Binding-site contacts:
Ligand atom C5 contacts residue PRO181 of chain 1.B at 4.1 Å (hydrophobic).
Ligand atom C16 contacts residue TRP209 of chain 1.B at 4.0 Å (hydrophobic).
Ligand atom C11 contacts residue TYR125 of chain 1.B at 3.8 Å (hydrophobic).
Ligand atom C1 contacts residue ARG190 of chain 1.A at 4.0 Å.
Ligand atom C13 contacts residue GLN145 of chain 1.B at 3.7 Å.
Ligand atom C4 contacts residue ALA186 of chain 1.B at 3.3 Å (hydrophobic).
Ligand atom C1 contacts residue ARG189 of chain 1.A at 2.9 Å.
Ligand atom C11 contacts residue ARG189 of chain 1.A at 3.3 Å.
Ligand atom C16 contacts residue TYR125 of chain 1.B at 4.1 Å (hydrophobic).
Ligand atom C2 contacts residue CMT191 of chain 1.A at 3.3 Å.
Ligand atom C1 contacts residue ILE29 of chain 1.B at 3.6 Å (hydrophobic).
Ligand atom C14 contacts residue TYR125 of chain 1.B at 3.1 Å (hydrophobic).
Ligand atom C6 contacts residue THR147 of chain 1.B at 4.1 Å.
Ligand atom C20 contacts residue TRP209 of chain 1.B at 4.1 Å (hydrophobic).
Ligand atom C9 contacts residue THR147 of chain 1.B at 4.1 Å.
Ligand atom C1 contacts residue CMT191 of chain 1.A at 1.8 Å.
Ligand atom C12 contacts residue LEU211 of chain 1.B at 3.5 Å (hydrophobic).
Ligand atom C20 contacts residue LEU92 of chain 1.B at 4.0 Å (hydrophobic).
Ligand atom C19 contacts residue LEU90 of chain 1.B at 3.6 Å (hydrophobic).
Ligand atom C12 contacts residue TYR125 of chain 1.B at 4.0 Å (hydrophobic).
Ligand atom C15 contacts residue LEU211 of chain 1.B at 4.2 Å (hydrophobic).
Ligand atom C11 contacts residue GLN145 of chain 1.B at 4.1 Å.
Ligand atom C9 contacts residue ARG189 of chain 1.A at 3.5 Å.
Ligand atom C13 contacts residue TYR125 of chain 1.B at 3.8 Å (hydrophobic).
Ligand atom C15 contacts residue TRP209 of chain 1.B at 3.6 Å (hydrophobic).
Ligand atom C7 contacts residue THR147 of chain 1.B at 3.7 Å.
Ligand atom C18 contacts residue LEU92 of chain 1.B at 4.1 Å (hydrophobic).
Ligand atom C14 contacts residue GLN145 of chain 1.B at 3.1 Å.
Ligand atom C17 contacts residue LEU92 of chain 1.B at 4.1 Å (hydrophobic).
Ligand atom C5 contacts residue ILE154 of chain 1.B at 4.1 Å (hydrophobic).
Ligand atom C2 contacts residue ARG189 of chain 1.A at 3.1 Å.
Ligand atom C8 contacts residue THR147 of chain 1.B at 4.0 Å.
Ligand atom C18 contacts residue TRP209 of chain 1.B at 3.8 Å (hydrophobic).
Ligand atom C15 contacts residue GLN145 of chain 1.B at 3.9 Å.
Ligand atom C20 contacts residue PHE117 of chain 1.B at 4.1 Å (hydrophobic).
Ligand atom C14 contacts residue ARG189 of chain 1.A at 3.1 Å.
Ligand atom C5 contacts residue TYR190 of chain 1.B at 3.9 Å (hydrophobic).
Ligand atom C9 contacts residue ASP155 of chain 1.B at 3.4 Å.
Ligand atom C19 contacts residue TRP209 of chain 1.B at 4.2 Å (hydrophobic).
Ligand atom C17 contacts residue TRP209 of chain 1.B at 3.7 Å (hydrophobic).

A protein and the small-molecule ligand that binds it are described below.
Small molecule (SMILES): C/C=C(\C)CC/C=C(\C)CC/C=C(\C)CCC=C(C)C

Sequence of chain 1.B:
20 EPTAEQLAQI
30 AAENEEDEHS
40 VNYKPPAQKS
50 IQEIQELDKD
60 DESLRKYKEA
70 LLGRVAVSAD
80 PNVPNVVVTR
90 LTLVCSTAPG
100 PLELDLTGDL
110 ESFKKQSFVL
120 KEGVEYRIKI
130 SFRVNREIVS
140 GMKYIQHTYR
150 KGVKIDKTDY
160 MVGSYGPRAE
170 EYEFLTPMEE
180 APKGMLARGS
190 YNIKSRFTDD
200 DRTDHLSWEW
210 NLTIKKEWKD

Sequence of chain 1.A:
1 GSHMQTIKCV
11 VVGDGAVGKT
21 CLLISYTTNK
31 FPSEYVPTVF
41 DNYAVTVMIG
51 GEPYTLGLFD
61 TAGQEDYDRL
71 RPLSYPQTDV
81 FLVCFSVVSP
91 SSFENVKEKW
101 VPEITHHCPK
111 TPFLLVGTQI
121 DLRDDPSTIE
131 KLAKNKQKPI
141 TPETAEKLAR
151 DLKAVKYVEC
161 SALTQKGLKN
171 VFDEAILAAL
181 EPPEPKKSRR